Binding-site contacts:
Ligand atom O6 contacts residue ALA96 of chain 42.E at 4.3 Å.
Ligand atom C7 contacts residue ASN105 of chain 42.E at 3.6 Å.
Ligand atom C2 contacts residue ASN105 of chain 42.E at 2.5 Å.
Ligand atom C8 contacts residue PRO48 of chain 42.E at 4.4 Å (hydrophobic).
Ligand atom O6 contacts residue VAL95 of chain 42.E at 2.9 Å (h-bond).
Ligand atom C5 contacts residue ASN105 of chain 42.E at 3.6 Å.
Ligand atom C3 contacts residue ASN105 of chain 42.E at 3.8 Å.
Ligand atom O5 contacts residue VAL95 of chain 42.E at 4.5 Å.
Ligand atom C1 contacts residue ASN105 of chain 42.E at 1.4 Å.
Ligand atom C4 contacts residue ASN105 of chain 42.E at 4.3 Å.
Ligand atom O7 contacts residue ASN105 of chain 42.E at 4.0 Å.
Ligand atom O5 contacts residue ALA96 of chain 42.E at 4.5 Å.
Ligand atom C8 contacts residue TYR50 of chain 42.E at 4.1 Å (hydrophobic).
Ligand atom C5 contacts residue VAL95 of chain 42.E at 4.5 Å (hydrophobic).
Ligand atom C6 contacts residue VAL95 of chain 42.E at 3.6 Å (hydrophobic).
Ligand atom O5 contacts residue ASN105 of chain 42.E at 2.4 Å (h-bond).
Ligand atom N2 contacts residue ASN105 of chain 42.E at 2.9 Å (h-bond).

Sequence of chain 42.E:
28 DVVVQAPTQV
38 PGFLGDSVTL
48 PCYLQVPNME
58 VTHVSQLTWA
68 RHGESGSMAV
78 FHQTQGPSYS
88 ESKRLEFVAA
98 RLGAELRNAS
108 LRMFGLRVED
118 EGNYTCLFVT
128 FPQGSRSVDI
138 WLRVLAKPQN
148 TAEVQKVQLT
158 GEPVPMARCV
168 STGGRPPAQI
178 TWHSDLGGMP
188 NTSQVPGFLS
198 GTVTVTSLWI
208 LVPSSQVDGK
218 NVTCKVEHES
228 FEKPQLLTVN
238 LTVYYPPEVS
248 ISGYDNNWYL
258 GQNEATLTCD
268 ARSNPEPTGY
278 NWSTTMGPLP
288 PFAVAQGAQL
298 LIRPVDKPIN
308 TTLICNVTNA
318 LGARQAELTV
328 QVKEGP

A small-molecule ligand and the protein it binds are described below.
Small molecule (SMILES): CC(=O)N[C@H]1[C@H](O[C@H]2[C@H](O)[C@@H](NC(C)=O)CO[C@@H]2CO)O[C@H](CO)[C@@H](O[C@@H]2O[C@H](CO)[C@@H](O)[C@H](O)[C@@H]2O)[C@@H]1O